Binding-site contacts:
Ligand atom N3B contacts residue GLY108 of chain 1.A at 2.5 Å (h-bond).
Ligand atom O3G contacts residue GLY108 of chain 1.A at 3.4 Å (h-bond).
Ligand atom O2B contacts residue SER109 of chain 1.A at 3.8 Å.
Ligand atom N6 contacts residue ARG158 of chain 1.A at 2.8 Å (salt-bridge).
Ligand atom O1B contacts residue MG1 of chain 1.B at 2.4 Å.
Ligand atom O5' contacts residue GLN113 of chain 1.A at 3.6 Å.
Ligand atom O3A contacts residue LYS111 of chain 1.A at 3.7 Å.
Ligand atom O1G contacts residue MG1 of chain 1.B at 3.7 Å.
Ligand atom O2B contacts residue MG1 of chain 1.B at 3.8 Å.
Ligand atom PG contacts residue GLY108 of chain 1.A at 3.5 Å.
Ligand atom O5' contacts residue GLY108 of chain 1.A at 3.7 Å.
Ligand atom O1A contacts residue GLN113 of chain 1.A at 2.9 Å (h-bond).
Ligand atom C2 contacts residue GLU317 of chain 1.A at 3.6 Å.
Ligand atom PB contacts residue LYS111 of chain 1.A at 3.7 Å.
Ligand atom N7 contacts residue ARG158 of chain 1.A at 3.5 Å (salt-bridge).
Ligand atom N1 contacts residue ARG158 of chain 1.A at 3.5 Å (salt-bridge).
Ligand atom O3G contacts residue PHE107 of chain 1.A at 3.8 Å.
Ligand atom O3A contacts residue SER109 of chain 1.A at 3.5 Å (h-bond).
Ligand atom PB contacts residue GLY108 of chain 1.A at 3.6 Å.
Ligand atom O1A contacts residue GLY110 of chain 1.A at 3.5 Å.
Ligand atom PB contacts residue MG1 of chain 1.B at 3.5 Å.
Ligand atom PG contacts residue MG1 of chain 1.B at 3.5 Å.
Ligand atom O2B contacts residue GLY110 of chain 1.A at 3.4 Å (h-bond).
Ligand atom O1G contacts residue GLN257 of chain 1.A at 3.3 Å (h-bond).
Ligand atom C2 contacts residue THR316 of chain 1.A at 3.5 Å.
Ligand atom N3B contacts residue LYS111 of chain 1.A at 3.7 Å.
Ligand atom N1 contacts residue GLU317 of chain 1.A at 3.5 Å.
Ligand atom C5 contacts residue ARG158 of chain 1.A at 3.4 Å.
Ligand atom O1A contacts residue THR112 of chain 1.A at 3.4 Å (h-bond).
Ligand atom O3A contacts residue GLY108 of chain 1.A at 3.0 Å.
Ligand atom O1B contacts residue THR112 of chain 1.A at 2.4 Å (h-bond).
Ligand atom C6 contacts residue ARG158 of chain 1.A at 3.0 Å.
Ligand atom O4' contacts residue GLN113 of chain 1.A at 3.5 Å.
Ligand atom O2B contacts residue LYS111 of chain 1.A at 2.8 Å (salt-bridge).
Ligand atom O2G contacts residue MG1 of chain 1.B at 2.5 Å.
Ligand atom O1G contacts residue LYS111 of chain 1.A at 3.1 Å (salt-bridge).
Ligand atom C8 contacts residue GLN113 of chain 1.A at 3.4 Å.
Ligand atom O3A contacts residue GLY110 of chain 1.A at 2.9 Å (h-bond).
Ligand atom N6 contacts residue GLN161 of chain 1.A at 3.1 Å (h-bond).
Ligand atom N3B contacts residue PHE107 of chain 1.A at 3.6 Å.

The small molecule below binds the protein below.
Small molecule (SMILES): Nc1ncnc2c1ncn2[C@@H]1O[C@H](CO[P](=O)(O)O[P](=O)(O)NP(=O)(O)O)[C@@H](O)[C@H]1O

Sequence of chain 1.A:
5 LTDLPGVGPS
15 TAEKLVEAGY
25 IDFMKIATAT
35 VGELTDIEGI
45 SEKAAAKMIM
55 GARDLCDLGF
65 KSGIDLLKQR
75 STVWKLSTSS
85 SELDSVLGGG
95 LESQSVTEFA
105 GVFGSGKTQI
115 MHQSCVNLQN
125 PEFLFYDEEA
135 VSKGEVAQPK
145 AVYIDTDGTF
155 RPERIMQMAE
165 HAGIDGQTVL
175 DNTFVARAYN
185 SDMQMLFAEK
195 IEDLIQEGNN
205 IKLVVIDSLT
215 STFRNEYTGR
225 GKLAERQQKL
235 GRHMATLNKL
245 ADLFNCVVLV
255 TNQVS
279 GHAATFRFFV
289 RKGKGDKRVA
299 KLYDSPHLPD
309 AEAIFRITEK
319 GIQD